The protein below binds the small molecule below.
Small molecule (SMILES): NC(=[NH2+])NCCC[C@H](N)C(=O)O

Binding-site contacts:
Ligand atom OXT contacts residue GLY88 of chain 1.B at 3.6 Å.
Ligand atom CG contacts residue GLY88 of chain 1.B at 3.2 Å.
Ligand atom NH1 contacts residue TYR32 of chain 1.B at 3.5 Å.
Ligand atom C contacts residue ILE161 of chain 1.B at 3.8 Å (hydrophobic).
Ligand atom O contacts residue ARG95 of chain 1.B at 3.0 Å (salt-bridge).
Ligand atom OXT contacts residue MET89 of chain 1.B at 3.6 Å.
Ligand atom CD contacts residue TYR32 of chain 1.B at 3.7 Å (hydrophobic).
Ligand atom CA contacts residue GLY88 of chain 1.B at 3.8 Å.
Ligand atom NE contacts residue TYR32 of chain 1.B at 3.7 Å.
Ligand atom C contacts residue ARG95 of chain 1.B at 3.6 Å.
Ligand atom O contacts residue TRP70 of chain 1.B at 3.7 Å.
Ligand atom NE contacts residue TRP70 of chain 1.B at 3.4 Å.
Ligand atom O contacts residue ILE161 of chain 1.B at 2.9 Å (h-bond).
Ligand atom CZ contacts residue GLU29 of chain 1.B at 3.3 Å.
Ligand atom NH2 contacts residue TYR32 of chain 1.B at 3.5 Å.
Ligand atom CZ contacts residue TRP70 of chain 1.B at 3.6 Å (hydrophobic).
Ligand atom C contacts residue SER90 of chain 1.B at 3.9 Å.
Ligand atom CB contacts residue TYR32 of chain 1.B at 3.6 Å (hydrophobic).
Ligand atom CA contacts residue ILE161 of chain 1.B at 3.7 Å (hydrophobic).
Ligand atom NH2 contacts residue GLU29 of chain 1.B at 3.0 Å (salt-bridge).
Ligand atom NE contacts residue ALA87 of chain 1.B at 3.1 Å (h-bond).
Ligand atom CZ contacts residue ALA87 of chain 1.B at 3.5 Å (hydrophobic).
Ligand atom CA contacts residue SER90 of chain 1.B at 3.9 Å.
Ligand atom NH2 contacts residue GLN157 of chain 1.B at 3.0 Å (h-bond).
Ligand atom CZ contacts residue TYR32 of chain 1.B at 3.4 Å (hydrophobic).
Ligand atom CB contacts residue GLU108 of chain 1.B at 3.9 Å.
Ligand atom OXT contacts residue SER90 of chain 1.B at 2.9 Å (h-bond).
Ligand atom CD contacts residue TRP70 of chain 1.B at 3.9 Å (hydrophobic).
Ligand atom NH1 contacts residue ALA87 of chain 1.B at 2.9 Å (h-bond).
Ligand atom CD contacts residue GLN157 of chain 1.B at 3.5 Å.
Ligand atom CG contacts residue TRP70 of chain 1.B at 3.7 Å (hydrophobic).
Ligand atom NH1 contacts residue TRP70 of chain 1.B at 3.6 Å.
Ligand atom N contacts residue SER90 of chain 1.B at 2.9 Å (h-bond).
Ligand atom N contacts residue GLU108 of chain 1.B at 2.8 Å (salt-bridge).
Ligand atom O contacts residue THR160 of chain 1.B at 3.2 Å.
Ligand atom OXT contacts residue ARG95 of chain 1.B at 2.8 Å (salt-bridge).
Ligand atom N contacts residue GLY88 of chain 1.B at 2.8 Å (h-bond).
Ligand atom CA contacts residue GLU108 of chain 1.B at 3.6 Å.
Ligand atom CG contacts residue TYR32 of chain 1.B at 3.8 Å (hydrophobic).
Ligand atom NH1 contacts residue GLU29 of chain 1.B at 2.9 Å (salt-bridge).

Sequence of chain 1.B:
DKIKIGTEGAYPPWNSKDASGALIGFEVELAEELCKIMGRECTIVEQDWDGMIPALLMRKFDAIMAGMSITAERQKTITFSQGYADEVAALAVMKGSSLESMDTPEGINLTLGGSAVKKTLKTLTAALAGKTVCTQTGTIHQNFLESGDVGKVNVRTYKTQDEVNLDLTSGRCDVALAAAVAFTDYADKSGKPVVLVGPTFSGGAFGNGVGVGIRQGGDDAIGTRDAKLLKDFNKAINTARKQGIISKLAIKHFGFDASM